Binding-site contacts:
Ligand atom C6 contacts residue LEU143 of chain 1.B at 4.2 Å (hydrophobic).
Ligand atom O4 contacts residue GLY67 of chain 1.B at 3.6 Å.
Ligand atom O6 contacts residue ALA50 of chain 1.B at 3.9 Å.
Ligand atom O6 contacts residue ILE52 of chain 1.B at 4.4 Å.
Ligand atom O6 contacts residue ALA51 of chain 1.B at 3.0 Å (h-bond).
Ligand atom C1 contacts residue ALA50 of chain 1.B at 3.9 Å (hydrophobic).
Ligand atom O5 contacts residue ALA50 of chain 1.B at 2.9 Å (h-bond).
Ligand atom O2 contacts residue ALA50 of chain 1.B at 4.4 Å.
Ligand atom O4 contacts residue GLY68 of chain 1.B at 3.6 Å.
Ligand atom C6 contacts residue ALA50 of chain 1.B at 3.5 Å (hydrophobic).
Ligand atom O5 contacts residue GLY49 of chain 1.B at 3.9 Å.
Ligand atom O6 contacts residue LEU143 of chain 1.B at 3.5 Å.
Ligand atom C6 contacts residue PHE88 of chain 1.B at 4.5 Å (hydrophobic).
Ligand atom C4 contacts residue GLY68 of chain 1.B at 3.5 Å.
Ligand atom O2 contacts residue GLY68 of chain 1.B at 3.8 Å.
Ligand atom C3 contacts residue GLY68 of chain 1.B at 3.7 Å.
Ligand atom O6 contacts residue PHE88 of chain 1.B at 3.5 Å.
Ligand atom C5 contacts residue ALA51 of chain 1.B at 4.4 Å (hydrophobic).
Ligand atom O1 contacts residue ALA50 of chain 1.B at 4.3 Å.
Ligand atom C5 contacts residue ALA50 of chain 1.B at 3.8 Å (hydrophobic).
Ligand atom O3 contacts residue GLY67 of chain 1.B at 3.7 Å.
Ligand atom C7 contacts residue TYR90 of chain 1.B at 3.5 Å (hydrophobic).
Ligand atom O6 contacts residue ASP53 of chain 1.B at 3.9 Å.
Ligand atom O3 contacts residue GLY68 of chain 1.B at 2.9 Å (h-bond).
Ligand atom C5 contacts residue ASP53 of chain 1.B at 4.0 Å.
Ligand atom O2 contacts residue GLY49 of chain 1.B at 4.0 Å.
Ligand atom C6 contacts residue ALA51 of chain 1.B at 3.4 Å (hydrophobic).
Ligand atom C2 contacts residue GLY68 of chain 1.B at 4.5 Å.
Ligand atom C4 contacts residue GLY67 of chain 1.B at 4.2 Å.
Ligand atom O4 contacts residue ASP53 of chain 1.B at 2.6 Å (salt-bridge).
Ligand atom C6 contacts residue ASP53 of chain 1.B at 3.1 Å.
Ligand atom C4 contacts residue ASP53 of chain 1.B at 3.5 Å.
Ligand atom O5 contacts residue ALA51 of chain 1.B at 4.2 Å.
Ligand atom C6 contacts residue GLY49 of chain 1.B at 4.0 Å.
Ligand atom C7 contacts residue ALA50 of chain 1.B at 3.7 Å (hydrophobic).

A small-molecule ligand and the protein it binds are described below.
Small molecule (SMILES): CO[C@H]1O[C@H](CO)[C@@H](O)[C@H](O)[C@@H]1O

Sequence of chain 1.B:
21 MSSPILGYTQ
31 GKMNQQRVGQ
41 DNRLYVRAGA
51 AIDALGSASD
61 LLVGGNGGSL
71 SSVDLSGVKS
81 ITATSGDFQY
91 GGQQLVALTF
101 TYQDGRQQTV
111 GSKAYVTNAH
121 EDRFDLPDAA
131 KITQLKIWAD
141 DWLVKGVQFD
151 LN